A protein and the small-molecule ligand that binds it are described below.
Small molecule (SMILES): CN[C@@H]1CCc2c(ccc(O)c2O)[C@H]1O

Sequence of chain 1.D:
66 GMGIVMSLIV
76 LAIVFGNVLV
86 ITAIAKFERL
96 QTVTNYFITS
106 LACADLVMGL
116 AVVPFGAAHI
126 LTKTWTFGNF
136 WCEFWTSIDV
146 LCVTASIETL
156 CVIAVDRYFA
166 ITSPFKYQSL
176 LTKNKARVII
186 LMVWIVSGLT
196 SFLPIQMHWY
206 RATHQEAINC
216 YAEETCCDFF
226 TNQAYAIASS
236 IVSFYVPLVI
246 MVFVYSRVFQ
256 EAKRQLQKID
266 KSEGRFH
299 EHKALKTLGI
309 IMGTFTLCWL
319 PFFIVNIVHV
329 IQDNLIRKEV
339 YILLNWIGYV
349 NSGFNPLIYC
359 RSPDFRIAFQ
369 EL

Binding-site contacts:
Ligand atom CAC contacts residue SER234 of chain 1.D at 3.6 Å.
Ligand atom NAN contacts residue ASN343 of chain 1.D at 3.1 Å (h-bond).
Ligand atom CAF contacts residue PHE320 of chain 1.D at 3.8 Å (hydrophobic).
Ligand atom CAG contacts residue PHE320 of chain 1.D at 4.4 Å (hydrophobic).
Ligand atom CAO contacts residue ASN343 of chain 1.D at 4.3 Å.
Ligand atom CAA contacts residue VAL148 of chain 1.D at 3.5 Å (hydrophobic).
Ligand atom OAM contacts residue ASN343 of chain 1.D at 3.8 Å.
Ligand atom OAL contacts residue SER238 of chain 1.D at 3.5 Å (h-bond).
Ligand atom OAM contacts residue PHE320 of chain 1.D at 4.3 Å.
Ligand atom CAH contacts residue TYR339 of chain 1.D at 3.5 Å (hydrophobic).
Ligand atom CAI contacts residue ASN343 of chain 1.D at 3.9 Å.
Ligand atom OAL contacts residue SER234 of chain 1.D at 2.8 Å (h-bond).
Ligand atom CAA contacts residue PHE320 of chain 1.D at 4.2 Å (hydrophobic).
Ligand atom OAK contacts residue PHE224 of chain 1.D at 4.4 Å.
Ligand atom CAD contacts residue ASN324 of chain 1.D at 3.9 Å.
Ligand atom CAJ contacts residue PHE320 of chain 1.D at 3.7 Å (hydrophobic).
Ligand atom OAL contacts residue PHE321 of chain 1.D at 3.7 Å.
Ligand atom NAN contacts residue TYR347 of chain 1.D at 4.3 Å.
Ligand atom CAE contacts residue PHE320 of chain 1.D at 4.4 Å (hydrophobic).
Ligand atom CAG contacts residue TYR339 of chain 1.D at 3.6 Å (hydrophobic).
Ligand atom CAC contacts residue SER238 of chain 1.D at 4.4 Å.
Ligand atom CAH contacts residue PHE224 of chain 1.D at 3.7 Å (hydrophobic).
Ligand atom OAK contacts residue TYR230 of chain 1.D at 4.4 Å.
Ligand atom OAL contacts residue SER235 of chain 1.D at 3.8 Å.
Ligand atom OAM contacts residue VAL148 of chain 1.D at 3.9 Å.
Ligand atom CAG contacts residue PHE224 of chain 1.D at 3.5 Å (hydrophobic).
Ligand atom CAA contacts residue PHE321 of chain 1.D at 4.2 Å (hydrophobic).
Ligand atom CAB contacts residue PHE321 of chain 1.D at 3.6 Å (hydrophobic).
Ligand atom CAC contacts residue PHE321 of chain 1.D at 3.8 Å (hydrophobic).
Ligand atom OAK contacts residue SER234 of chain 1.D at 2.7 Å (h-bond).
Ligand atom CAJ contacts residue ASN343 of chain 1.D at 3.7 Å.
Ligand atom NAN contacts residue ASP144 of chain 1.D at 2.9 Å (salt-bridge).
Ligand atom CAD contacts residue SER234 of chain 1.D at 3.6 Å.
Ligand atom CAB contacts residue VAL148 of chain 1.D at 3.7 Å (hydrophobic).
Ligand atom CAJ contacts residue ASP144 of chain 1.D at 3.6 Å.
Ligand atom CAO contacts residue ASP144 of chain 1.D at 3.1 Å.
Ligand atom OAM contacts residue ASP144 of chain 1.D at 2.7 Å (salt-bridge).
Ligand atom OAK contacts residue ASN324 of chain 1.D at 3.5 Å (h-bond).
Ligand atom OAM contacts residue TYR347 of chain 1.D at 4.1 Å.
Ligand atom CAI contacts residue ASP144 of chain 1.D at 3.2 Å.